Binding-site contacts:
Ligand atom N30 contacts residue ARG334 of chain 1.A at 3.5 Å (salt-bridge).
Ligand atom C2 contacts residue SER385 of chain 1.A at 3.7 Å.
Ligand atom C18 contacts residue HIS337 of chain 1.A at 3.9 Å.
Ligand atom C22 contacts residue HIS337 of chain 1.A at 3.1 Å.
Ligand atom C9 contacts residue GLU235 of chain 1.A at 3.7 Å.
Ligand atom C27 contacts residue ALA237 of chain 1.A at 3.6 Å (hydrophobic).
Ligand atom C12 contacts residue MET175 of chain 1.A at 3.6 Å (hydrophobic).
Ligand atom C3 contacts residue SER385 of chain 1.A at 3.6 Å.
Ligand atom C3 contacts residue ILE179 of chain 1.A at 3.9 Å (hydrophobic).
Ligand atom C27 contacts residue CYS171 of chain 1.A at 3.7 Å (hydrophobic).
Ligand atom C16 contacts residue LEU386 of chain 1.A at 3.9 Å (hydrophobic).
Ligand atom C4 contacts residue ILE389 of chain 1.A at 3.8 Å (hydrophobic).
Ligand atom C5 contacts residue MET217 of chain 1.A at 3.8 Å (hydrophobic).
Ligand atom C9 contacts residue ALA234 of chain 1.A at 3.6 Å (hydrophobic).
Ligand atom O32 contacts residue CYS171 of chain 1.A at 3.1 Å (h-bond).
Ligand atom C26 contacts residue ARG334 of chain 1.A at 3.7 Å.
Ligand atom C22 contacts residue ASP338 of chain 1.A at 3.1 Å.
Ligand atom C26 contacts residue ALA237 of chain 1.A at 4.0 Å (hydrophobic).
Ligand atom N33 contacts residue MET175 of chain 1.A at 3.5 Å (h-bond).
Ligand atom C12 contacts residue VAL174 of chain 1.A at 3.4 Å (hydrophobic).
Ligand atom O21 contacts residue HIS337 of chain 1.A at 2.6 Å (h-bond).
Ligand atom C29 contacts residue VAL239 of chain 1.A at 3.2 Å (hydrophobic).
Ligand atom C22 contacts residue ARG334 of chain 1.A at 3.1 Å.
Ligand atom C4 contacts residue ILE179 of chain 1.A at 3.5 Å (hydrophobic).
Ligand atom C20 contacts residue HIS337 of chain 1.A at 3.8 Å.
Ligand atom C31 contacts residue TRP381 of chain 1.A at 3.8 Å (hydrophobic).
Ligand atom C22 contacts residue SAH1 of chain 1.C at 3.2 Å.
Ligand atom C2 contacts residue LEU386 of chain 1.A at 3.8 Å (hydrophobic).
Ligand atom O19 contacts residue HIS337 of chain 1.A at 3.4 Å.
Ligand atom O19 contacts residue ARG334 of chain 1.A at 3.8 Å.
Ligand atom O21 contacts residue ARG334 of chain 1.A at 4.0 Å.
Ligand atom C11 contacts residue ALA234 of chain 1.A at 4.0 Å (hydrophobic).
Ligand atom N28 contacts residue ALA237 of chain 1.A at 3.9 Å.
Ligand atom C4 contacts residue MET217 of chain 1.A at 3.8 Å (hydrophobic).
Ligand atom N28 contacts residue VAL239 of chain 1.A at 3.7 Å.
Ligand atom C25 contacts residue ARG334 of chain 1.A at 3.5 Å.
Ligand atom O32 contacts residue TRP381 of chain 1.A at 3.4 Å.
Ligand atom C16 contacts residue GLN382 of chain 1.A at 3.4 Å.
Ligand atom O15 contacts residue TRP381 of chain 1.A at 3.8 Å.
Ligand atom O21 contacts residue ASP338 of chain 1.A at 3.3 Å (salt-bridge).

Sequence of chain 1.A:
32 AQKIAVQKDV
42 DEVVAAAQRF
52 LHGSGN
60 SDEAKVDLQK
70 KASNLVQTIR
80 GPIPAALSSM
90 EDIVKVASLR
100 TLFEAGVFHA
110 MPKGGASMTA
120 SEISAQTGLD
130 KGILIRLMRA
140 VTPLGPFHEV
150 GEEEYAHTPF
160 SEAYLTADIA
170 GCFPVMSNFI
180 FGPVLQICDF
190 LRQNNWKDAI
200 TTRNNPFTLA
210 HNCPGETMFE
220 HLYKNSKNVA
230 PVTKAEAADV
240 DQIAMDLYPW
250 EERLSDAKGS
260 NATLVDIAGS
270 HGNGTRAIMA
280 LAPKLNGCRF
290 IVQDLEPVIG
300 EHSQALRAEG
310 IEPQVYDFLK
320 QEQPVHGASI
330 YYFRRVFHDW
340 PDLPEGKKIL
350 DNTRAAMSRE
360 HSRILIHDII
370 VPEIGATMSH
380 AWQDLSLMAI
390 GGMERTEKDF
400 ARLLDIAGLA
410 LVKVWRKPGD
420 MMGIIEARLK

This small molecule binds to this protein.
Small molecule (SMILES): C=CC(C)(C)[C@@]12C=C(OC)C(=O)N3/C(=C/c4c[nH]cn4)C(=O)N[C@]31N(OC)c1ccccc12